Binding-site contacts:
Ligand atom O3 contacts residue ARG331 of chain 1.A at 2.9 Å (salt-bridge).
Ligand atom C5 contacts residue ASN338 of chain 1.A at 4.4 Å.
Ligand atom O6 contacts residue ARG331 of chain 1.A at 4.3 Å.
Ligand atom C1 contacts residue ARG331 of chain 1.A at 4.1 Å.
Ligand atom C3 contacts residue ARG331 of chain 1.A at 3.7 Å.
Ligand atom N2 contacts residue ASN349 of chain 1.A at 2.9 Å (h-bond).
Ligand atom N2 contacts residue ARG331 of chain 1.A at 4.5 Å.
Ligand atom C7 contacts residue ARG331 of chain 1.A at 4.0 Å.
Ligand atom C1 contacts residue ASN338 of chain 1.A at 3.9 Å.
Ligand atom C5 contacts residue ARG331 of chain 1.A at 3.5 Å.
Ligand atom O7 contacts residue ARG331 of chain 1.A at 3.1 Å (salt-bridge).
Ligand atom C6 contacts residue ARG331 of chain 1.A at 3.5 Å.
Ligand atom C7 contacts residue ASN349 of chain 1.A at 3.4 Å.
Ligand atom C8 contacts residue ASN349 of chain 1.A at 4.5 Å.
Ligand atom O5 contacts residue ARG331 of chain 1.A at 3.6 Å.
Ligand atom O7 contacts residue ASN349 of chain 1.A at 3.5 Å (h-bond).
Ligand atom C1 contacts residue GLN340 of chain 1.A at 3.6 Å.
Ligand atom C3 contacts residue ASN349 of chain 1.A at 3.8 Å.
Ligand atom C2 contacts residue GLN340 of chain 1.A at 3.9 Å.
Ligand atom O6 contacts residue ASN338 of chain 1.A at 3.2 Å (h-bond).
Ligand atom O5 contacts residue ASN338 of chain 1.A at 3.4 Å (h-bond).
Ligand atom C2 contacts residue ARG331 of chain 1.A at 3.9 Å.
Ligand atom O7 contacts residue GLN340 of chain 1.A at 3.2 Å (h-bond).
Ligand atom O5 contacts residue ASN349 of chain 1.A at 2.3 Å (h-bond).
Ligand atom O5 contacts residue GLN340 of chain 1.A at 4.0 Å.
Ligand atom N2 contacts residue GLN340 of chain 1.A at 4.4 Å.
Ligand atom C2 contacts residue ASN349 of chain 1.A at 2.5 Å.
Ligand atom C1 contacts residue ASN349 of chain 1.A at 1.4 Å.
Ligand atom C5 contacts residue ASN349 of chain 1.A at 3.6 Å.
Ligand atom C4 contacts residue ARG331 of chain 1.A at 3.9 Å.
Ligand atom C6 contacts residue ASN338 of chain 1.A at 4.2 Å.
Ligand atom C7 contacts residue GLN340 of chain 1.A at 4.2 Å.
Ligand atom O6 contacts residue GLU333 of chain 1.A at 3.5 Å (salt-bridge).
Ligand atom C4 contacts residue ASN349 of chain 1.A at 4.3 Å.

Sequence of chain 1.A:
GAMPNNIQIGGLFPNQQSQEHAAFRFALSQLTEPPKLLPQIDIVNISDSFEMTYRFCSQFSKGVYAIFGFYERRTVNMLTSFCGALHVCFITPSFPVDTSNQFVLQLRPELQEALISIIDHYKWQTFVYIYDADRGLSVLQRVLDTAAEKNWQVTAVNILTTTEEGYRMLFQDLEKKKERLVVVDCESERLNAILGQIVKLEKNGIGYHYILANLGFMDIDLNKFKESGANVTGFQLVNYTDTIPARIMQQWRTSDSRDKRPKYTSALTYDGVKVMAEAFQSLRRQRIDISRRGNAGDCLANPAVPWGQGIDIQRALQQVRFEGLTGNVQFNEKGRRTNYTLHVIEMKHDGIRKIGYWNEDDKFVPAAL

This protein binds this small molecule.
Small molecule (SMILES): CC(=O)N[C@H]1[C@H](O[C@H]2[C@H](O)[C@@H](NC(C)=O)CO[C@@H]2CO)O[C@H](CO)[C@@H](O)[C@@H]1O